Sequence of chain 1.B:
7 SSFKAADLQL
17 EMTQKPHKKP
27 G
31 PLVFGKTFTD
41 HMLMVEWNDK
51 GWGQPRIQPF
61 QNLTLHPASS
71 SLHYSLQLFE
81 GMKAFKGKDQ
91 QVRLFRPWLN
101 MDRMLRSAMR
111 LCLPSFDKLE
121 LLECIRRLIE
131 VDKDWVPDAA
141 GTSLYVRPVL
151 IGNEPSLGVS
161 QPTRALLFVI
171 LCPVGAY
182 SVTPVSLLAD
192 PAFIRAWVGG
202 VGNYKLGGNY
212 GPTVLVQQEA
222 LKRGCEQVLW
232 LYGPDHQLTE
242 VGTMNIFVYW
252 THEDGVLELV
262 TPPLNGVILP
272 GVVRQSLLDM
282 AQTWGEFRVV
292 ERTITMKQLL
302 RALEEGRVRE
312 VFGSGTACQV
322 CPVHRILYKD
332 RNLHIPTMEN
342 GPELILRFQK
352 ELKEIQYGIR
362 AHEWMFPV

Sequence of chain 1.A:
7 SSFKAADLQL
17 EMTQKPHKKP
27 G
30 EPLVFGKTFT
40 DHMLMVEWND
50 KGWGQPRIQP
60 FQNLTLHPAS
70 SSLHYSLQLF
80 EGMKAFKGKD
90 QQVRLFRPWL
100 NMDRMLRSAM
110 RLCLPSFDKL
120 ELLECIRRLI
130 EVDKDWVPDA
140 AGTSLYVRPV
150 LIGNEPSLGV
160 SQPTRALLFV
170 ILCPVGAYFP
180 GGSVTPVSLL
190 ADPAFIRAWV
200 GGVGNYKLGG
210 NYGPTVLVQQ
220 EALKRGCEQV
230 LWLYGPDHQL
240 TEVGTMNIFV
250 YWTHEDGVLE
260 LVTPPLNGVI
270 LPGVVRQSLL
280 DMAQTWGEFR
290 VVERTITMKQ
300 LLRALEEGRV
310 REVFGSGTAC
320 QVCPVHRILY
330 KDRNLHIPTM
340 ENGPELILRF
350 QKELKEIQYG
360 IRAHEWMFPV

This protein binds this small molecule.
Small molecule (SMILES): O=C(O)Cc1noc2ccccc12

Binding-site contacts:
Ligand atom C contacts residue PLP1 of chain 1.N at 4.1 Å.
Ligand atom CD1 contacts residue ALA318 of chain 1.B at 4.0 Å (hydrophobic).
Ligand atom OH contacts residue THR244 of chain 1.B at 4.0 Å.
Ligand atom CE2 contacts residue VAL159 of chain 1.A at 3.5 Å (hydrophobic).
Ligand atom C contacts residue THR244 of chain 1.B at 3.8 Å.
Ligand atom CG contacts residue THR244 of chain 1.B at 4.0 Å.
Ligand atom CB contacts residue PLP1 of chain 1.N at 3.5 Å.
Ligand atom CZ contacts residue LEU157 of chain 1.A at 3.3 Å (hydrophobic).
Ligand atom CG contacts residue TYR145 of chain 1.B at 4.2 Å (hydrophobic).
Ligand atom CB contacts residue LYS206 of chain 1.B at 3.9 Å.
Ligand atom CD1 contacts residue TYR145 of chain 1.B at 4.0 Å (hydrophobic).
Ligand atom O contacts residue THR244 of chain 1.B at 3.0 Å (h-bond).
Ligand atom CZ contacts residue TYR74 of chain 1.A at 3.4 Å (hydrophobic).
Ligand atom C contacts residue THR317 of chain 1.B at 3.8 Å.
Ligand atom OXT contacts residue ALA318 of chain 1.B at 2.7 Å (h-bond).
Ligand atom C contacts residue ALA318 of chain 1.B at 3.7 Å (hydrophobic).
Ligand atom CZ contacts residue PHE34 of chain 1.B at 4.0 Å (hydrophobic).
Ligand atom NAL contacts residue PHE79 of chain 1.B at 4.1 Å.
Ligand atom CE2 contacts residue ARG147 of chain 1.B at 3.8 Å.
Ligand atom CA contacts residue LYS206 of chain 1.B at 3.7 Å.
Ligand atom NAL contacts residue LYS206 of chain 1.B at 3.2 Å (salt-bridge).
Ligand atom CE2 contacts residue TYR74 of chain 1.A at 3.2 Å (hydrophobic).
Ligand atom CZ contacts residue VAL159 of chain 1.A at 4.0 Å (hydrophobic).
Ligand atom O contacts residue THR317 of chain 1.B at 4.1 Å.
Ligand atom CA contacts residue PLP1 of chain 1.N at 2.9 Å.
Ligand atom CE2 contacts residue LEU157 of chain 1.A at 3.9 Å (hydrophobic).
Ligand atom O contacts residue ALA318 of chain 1.B at 4.1 Å.
Ligand atom CB contacts residue THR244 of chain 1.B at 3.8 Å.
Ligand atom CA contacts residue THR244 of chain 1.B at 3.8 Å.
Ligand atom NAL contacts residue PLP1 of chain 1.N at 3.2 Å.
Ligand atom OH contacts residue PHE79 of chain 1.B at 3.6 Å.
Ligand atom OXT contacts residue PLP1 of chain 1.N at 4.0 Å.
Ligand atom OXT contacts residue THR317 of chain 1.B at 3.2 Å (h-bond).
Ligand atom O contacts residue GLY316 of chain 1.B at 4.0 Å.
Ligand atom CD2 contacts residue ARG147 of chain 1.B at 4.0 Å.
Ligand atom OXT contacts residue GLY316 of chain 1.B at 3.9 Å.
Ligand atom NAL contacts residue THR244 of chain 1.B at 3.8 Å.
Ligand atom CZ contacts residue ARG147 of chain 1.B at 4.0 Å.
Ligand atom O contacts residue MET245 of chain 1.B at 4.1 Å.
Ligand atom CE1 contacts residue PHE34 of chain 1.B at 3.4 Å (hydrophobic).